Sequence of chain 3.C:
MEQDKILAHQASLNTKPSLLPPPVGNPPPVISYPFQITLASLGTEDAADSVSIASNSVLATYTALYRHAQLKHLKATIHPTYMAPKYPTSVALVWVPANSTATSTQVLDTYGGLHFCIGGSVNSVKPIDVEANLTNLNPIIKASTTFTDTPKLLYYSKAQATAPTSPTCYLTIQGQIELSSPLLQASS

Binding-site contacts:
Ligand atom C4 contacts residue VAL107 of chain 2.C at 2.6 Å (hydrophobic).
Ligand atom N3 contacts residue VAL107 of chain 2.C at 2.9 Å.
Ligand atom N3 contacts residue LEU114 of chain 2.C at 2.9 Å (h-bond).
Ligand atom O2 contacts residue LEU93 of chain 2.C at 1.9 Å (h-bond).
Ligand atom C1' contacts residue TRP95 of chain 2.C at 2.4 Å (hydrophobic).
Ligand atom N3 contacts residue VAL94 of chain 2.C at 2.3 Å.
Ligand atom O4' contacts residue TRP95 of chain 2.C at 2.8 Å (h-bond).
Ligand atom C4' contacts residue TRP95 of chain 2.C at 3.0 Å (hydrophobic).
Ligand atom O4 contacts residue GLY113 of chain 2.C at 2.0 Å.
Ligand atom C2 contacts residue GLY113 of chain 2.C at 2.8 Å.
Ligand atom O4 contacts residue GLU131 of chain 2.C at 2.6 Å (salt-bridge).
Ligand atom C5 contacts residue GLY112 of chain 2.C at 2.6 Å.
Ligand atom O5' contacts residue ASN133 of chain 2.C at 2.9 Å (h-bond).
Ligand atom O4 contacts residue LEU114 of chain 2.C at 2.8 Å (h-bond).
Ligand atom N3 contacts residue GLY113 of chain 2.C at 2.1 Å.
Ligand atom O3' contacts residue GLU131 of chain 2.C at 2.8 Å (salt-bridge).
Ligand atom C4 contacts residue LEU114 of chain 2.C at 2.8 Å (hydrophobic).
Ligand atom C4 contacts residue LEU93 of chain 2.C at 2.9 Å (hydrophobic).
Ligand atom N1 contacts residue GLY112 of chain 2.C at 2.9 Å (h-bond).
Ligand atom C4 contacts residue GLY113 of chain 2.C at 1.2 Å.
Ligand atom OP2 contacts residue ASN133 of chain 2.C at 2.5 Å.
Ligand atom C2 contacts residue VAL94 of chain 2.C at 1.7 Å (hydrophobic).
Ligand atom C2 contacts residue LEU93 of chain 2.C at 2.0 Å (hydrophobic).
Ligand atom C6 contacts residue VAL94 of chain 2.C at 1.8 Å (hydrophobic).
Ligand atom C6 contacts residue TYR111 of chain 2.C at 3.1 Å (hydrophobic).
Ligand atom C5 contacts residue VAL94 of chain 2.C at 2.5 Å (hydrophobic).
Ligand atom O4 contacts residue VAL107 of chain 2.C at 1.8 Å.
Ligand atom O2' contacts residue TRP95 of chain 2.C at 2.5 Å.
Ligand atom O4' contacts residue VAL94 of chain 2.C at 2.7 Å.
Ligand atom C4 contacts residue VAL94 of chain 2.C at 2.8 Å (hydrophobic).
Ligand atom O2 contacts residue VAL94 of chain 2.C at 1.5 Å.
Ligand atom C5 contacts residue THR110 of chain 2.C at 2.9 Å.
Ligand atom N1 contacts residue VAL94 of chain 2.C at 1.9 Å.
Ligand atom OP1 contacts residue ASN136 of chain 2.C at 2.4 Å (h-bond).
Ligand atom C1' contacts residue VAL94 of chain 2.C at 2.6 Å (hydrophobic).
Ligand atom N3 contacts residue LEU93 of chain 2.C at 1.6 Å (h-bond).
Ligand atom C5 contacts residue GLY113 of chain 2.C at 1.2 Å.
Ligand atom C6 contacts residue GLY112 of chain 2.C at 2.2 Å.
Ligand atom C6 contacts residue GLY113 of chain 2.C at 1.8 Å.
Ligand atom N1 contacts residue GLY113 of chain 2.C at 2.8 Å.

Sequence of chain 2.D:
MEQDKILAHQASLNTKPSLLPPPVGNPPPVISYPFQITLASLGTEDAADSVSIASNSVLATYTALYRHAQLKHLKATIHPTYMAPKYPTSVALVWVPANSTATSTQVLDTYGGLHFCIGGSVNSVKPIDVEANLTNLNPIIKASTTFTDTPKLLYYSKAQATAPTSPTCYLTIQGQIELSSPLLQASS

This protein binds this small molecule.
Small molecule (SMILES): O=c1ccn([C@@H]2O[C@H](CO[P](=O)(O)O[C@H]3[C@@H](O)[C@H](n4ccc(=O)[nH]c4=O)O[C@@H]3COP(=O)(O)O)[C@@H](O)[C@H]2O)c(=O)[nH]1

Sequence of chain 2.C:
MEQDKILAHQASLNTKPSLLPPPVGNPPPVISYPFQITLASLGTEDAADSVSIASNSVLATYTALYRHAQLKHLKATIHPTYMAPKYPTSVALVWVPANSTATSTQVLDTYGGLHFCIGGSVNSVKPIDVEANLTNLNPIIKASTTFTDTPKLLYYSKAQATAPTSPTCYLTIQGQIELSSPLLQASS